Sequence of chain 1.A:
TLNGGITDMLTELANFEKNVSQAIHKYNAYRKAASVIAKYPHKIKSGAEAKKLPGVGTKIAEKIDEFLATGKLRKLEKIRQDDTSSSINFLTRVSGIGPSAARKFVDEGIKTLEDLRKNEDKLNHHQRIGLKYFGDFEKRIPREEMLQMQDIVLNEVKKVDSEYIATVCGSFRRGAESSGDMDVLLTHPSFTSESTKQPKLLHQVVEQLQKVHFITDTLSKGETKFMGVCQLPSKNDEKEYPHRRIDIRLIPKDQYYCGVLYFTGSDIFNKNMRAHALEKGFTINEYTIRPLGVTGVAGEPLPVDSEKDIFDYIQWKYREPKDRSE

The protein below binds the small molecule below.
Small molecule (SMILES): Cc1cn([C@H]2C[C@H](O[P](=O)(O)OC[C@H]3O[C@@H](n4ccc(N)nc4=O)C[C@@H]3O[P](=O)(O)OC[C@H]3O[C@@H](n4cnc5c(=O)nc(N)[nH]c54)C[C@@H]3O[P](=O)(O)OC[C@H]3O[C@@H](n4cnc5c(=O)nc(N)[nH]c54)C[C@@H]3O)[C@@H](CO[P](=O)(O)O[C@H]3C[C@H](n4cnc5c(=O)nc(N)[nH]c54)O[C@@H]3COP(=O)(O)O)O2)c(=O)[nH]c1=O

Binding-site contacts:
Ligand atom P contacts residue LYS68 of chain 1.A at 3.9 Å.
Ligand atom C3' contacts residue GLY66 of chain 1.A at 3.8 Å.
Ligand atom OP2 contacts residue LYS35 of chain 1.A at 3.5 Å (salt-bridge).
Ligand atom OP1 contacts residue NA1 of chain 1.H at 2.6 Å (h-bond).
Ligand atom P contacts residue GLY66 of chain 1.A at 3.7 Å.
Ligand atom OP1 contacts residue LEU62 of chain 1.A at 3.8 Å.
Ligand atom OP2 contacts residue VAL65 of chain 1.A at 3.6 Å.
Ligand atom P contacts residue VAL65 of chain 1.A at 3.8 Å.
Ligand atom OP1 contacts residue LYS68 of chain 1.A at 2.8 Å (salt-bridge).
Ligand atom O5' contacts residue GLY66 of chain 1.A at 3.6 Å.
Ligand atom P contacts residue GLY64 of chain 1.A at 3.9 Å.
Ligand atom O3' contacts residue ILE69 of chain 1.A at 3.7 Å.
Ligand atom OP3 contacts residue LYS35 of chain 1.A at 2.6 Å (salt-bridge).
Ligand atom C5' contacts residue GLY66 of chain 1.A at 3.5 Å.
Ligand atom C5' contacts residue GLY64 of chain 1.A at 3.2 Å.
Ligand atom OP2 contacts residue LYS68 of chain 1.A at 3.2 Å.
Ligand atom N7 contacts residue LYS35 of chain 1.A at 3.9 Å.
Ligand atom C3' contacts residue LYS68 of chain 1.A at 3.9 Å.
Ligand atom OP1 contacts residue PRO63 of chain 1.A at 3.6 Å.
Ligand atom OP1 contacts residue ILE69 of chain 1.A at 3.0 Å (h-bond).
Ligand atom OP2 contacts residue THR67 of chain 1.A at 3.7 Å.
Ligand atom OP2 contacts residue GLY66 of chain 1.A at 3.7 Å.
Ligand atom O3' contacts residue GLY64 of chain 1.A at 3.5 Å.
Ligand atom OP1 contacts residue THR67 of chain 1.A at 3.7 Å.
Ligand atom O3' contacts residue VAL65 of chain 1.A at 3.8 Å.
Ligand atom OP1 contacts residue GLY66 of chain 1.A at 2.8 Å (h-bond).
Ligand atom N3 contacts residue ALA38 of chain 1.A at 3.5 Å.
Ligand atom C8 contacts residue LYS35 of chain 1.A at 3.9 Å.
Ligand atom OP1 contacts residue LYS68 of chain 1.A at 3.7 Å.
Ligand atom P contacts residue NA1 of chain 1.H at 3.7 Å.
Ligand atom OP1 contacts residue VAL65 of chain 1.A at 3.4 Å (h-bond).
Ligand atom O4' contacts residue ALA38 of chain 1.A at 3.7 Å.
Ligand atom OP1 contacts residue GLY64 of chain 1.A at 2.9 Å (h-bond).
Ligand atom OP2 contacts residue LYS68 of chain 1.A at 3.6 Å (salt-bridge).
Ligand atom OP2 contacts residue NA1 of chain 1.H at 3.9 Å.
Ligand atom P contacts residue LYS35 of chain 1.A at 3.6 Å.
Ligand atom P contacts residue LYS68 of chain 1.A at 3.7 Å.
Ligand atom O6 contacts residue HIS34 of chain 1.A at 3.9 Å.
Ligand atom C4' contacts residue GLY64 of chain 1.A at 3.2 Å.
Ligand atom C5' contacts residue TYR39 of chain 1.A at 3.3 Å (hydrophobic).